This protein binds this small molecule.
Small molecule (SMILES): CC(=O)N[C@@H]1[C@@H](O)[C@H](O)[C@@H](CO)O[C@H]1O

Binding-site contacts:
Ligand atom C3 contacts residue ASN109 of chain 1.A at 3.8 Å.
Ligand atom C8 contacts residue TYR106 of chain 1.A at 4.3 Å (hydrophobic).
Ligand atom O5 contacts residue ASN109 of chain 1.A at 2.4 Å (h-bond).
Ligand atom C2 contacts residue ASN109 of chain 1.A at 2.5 Å.
Ligand atom C7 contacts residue ASN109 of chain 1.A at 3.4 Å.
Ligand atom O7 contacts residue ASN109 of chain 1.A at 3.4 Å (h-bond).
Ligand atom C7 contacts residue GLU65 of chain 1.A at 4.5 Å.
Ligand atom C5 contacts residue ASN109 of chain 1.A at 3.7 Å.
Ligand atom C1 contacts residue ASN109 of chain 1.A at 1.4 Å.
Ligand atom C4 contacts residue ASN109 of chain 1.A at 4.2 Å.
Ligand atom O7 contacts residue GLU65 of chain 1.A at 4.3 Å.
Ligand atom N2 contacts residue ASN109 of chain 1.A at 3.0 Å (h-bond).
Ligand atom C8 contacts residue GLU65 of chain 1.A at 4.1 Å.

Sequence of chain 1.A:
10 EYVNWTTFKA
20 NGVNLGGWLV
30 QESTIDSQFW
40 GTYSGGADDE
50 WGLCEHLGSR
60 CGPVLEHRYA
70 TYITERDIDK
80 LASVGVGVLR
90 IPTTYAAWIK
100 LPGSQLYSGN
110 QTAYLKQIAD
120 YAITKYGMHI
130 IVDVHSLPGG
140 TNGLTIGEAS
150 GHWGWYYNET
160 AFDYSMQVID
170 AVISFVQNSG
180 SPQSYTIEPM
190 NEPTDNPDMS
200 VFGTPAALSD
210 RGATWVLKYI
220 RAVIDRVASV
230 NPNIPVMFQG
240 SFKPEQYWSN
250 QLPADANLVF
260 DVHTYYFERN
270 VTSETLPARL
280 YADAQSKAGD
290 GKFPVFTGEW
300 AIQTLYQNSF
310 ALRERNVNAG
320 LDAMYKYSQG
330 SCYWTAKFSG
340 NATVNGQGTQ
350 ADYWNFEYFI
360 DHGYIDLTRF